Sequence of chain 1.G:
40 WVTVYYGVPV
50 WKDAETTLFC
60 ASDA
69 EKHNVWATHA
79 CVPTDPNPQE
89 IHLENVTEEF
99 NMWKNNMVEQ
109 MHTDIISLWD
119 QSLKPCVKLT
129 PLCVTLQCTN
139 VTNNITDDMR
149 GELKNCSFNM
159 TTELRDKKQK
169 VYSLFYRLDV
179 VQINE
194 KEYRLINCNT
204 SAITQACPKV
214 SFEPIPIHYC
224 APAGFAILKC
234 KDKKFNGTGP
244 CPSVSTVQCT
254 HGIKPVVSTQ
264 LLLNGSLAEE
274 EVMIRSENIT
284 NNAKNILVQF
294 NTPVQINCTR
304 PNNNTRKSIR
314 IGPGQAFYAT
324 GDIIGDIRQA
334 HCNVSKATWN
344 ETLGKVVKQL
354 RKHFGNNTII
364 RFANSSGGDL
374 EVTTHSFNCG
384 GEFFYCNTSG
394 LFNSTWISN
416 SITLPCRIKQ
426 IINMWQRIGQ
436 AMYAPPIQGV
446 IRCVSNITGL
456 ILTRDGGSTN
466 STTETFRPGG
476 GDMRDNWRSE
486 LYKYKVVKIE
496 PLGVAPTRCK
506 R

Binding-site contacts:
Ligand atom O7 contacts residue ASN306 of chain 1.G at 3.3 Å (h-bond).
Ligand atom C6 contacts residue ILE327 of chain 1.G at 4.2 Å (hydrophobic).
Ligand atom C4 contacts residue ASN306 of chain 1.G at 4.2 Å.
Ligand atom C5 contacts residue ASN306 of chain 1.G at 3.7 Å.
Ligand atom C8 contacts residue VAL445 of chain 1.G at 3.5 Å (hydrophobic).
Ligand atom C5 contacts residue ILE327 of chain 1.G at 3.9 Å (hydrophobic).
Ligand atom C2 contacts residue ASN306 of chain 1.G at 2.5 Å.
Ligand atom C1 contacts residue ILE327 of chain 1.G at 3.6 Å (hydrophobic).
Ligand atom C8 contacts residue GLY444 of chain 1.G at 4.2 Å.
Ligand atom C1 contacts residue ASN306 of chain 1.G at 1.5 Å.
Ligand atom C7 contacts residue ASN306 of chain 1.G at 3.2 Å.
Ligand atom C3 contacts residue ASN306 of chain 1.G at 3.8 Å.
Ligand atom O5 contacts residue ILE327 of chain 1.G at 3.2 Å.
Ligand atom C7 contacts residue VAL445 of chain 1.G at 4.5 Å (hydrophobic).
Ligand atom C8 contacts residue ASN306 of chain 1.G at 4.1 Å.
Ligand atom N2 contacts residue ASN306 of chain 1.G at 2.8 Å (h-bond).
Ligand atom O5 contacts residue ASN306 of chain 1.G at 2.4 Å (h-bond).

A protein and the small-molecule ligand that binds it are described below.
Small molecule (SMILES): CC(=O)N[C@@H]1[C@@H](O)[C@H](O)[C@@H](CO)O[C@H]1O